Binding-site contacts:
Ligand atom C5 contacts residue ASN442 of chain 1.A at 3.7 Å.
Ligand atom C3 contacts residue ASN442 of chain 1.A at 3.8 Å.
Ligand atom O5 contacts residue ASN442 of chain 1.A at 2.4 Å (h-bond).
Ligand atom N2 contacts residue ASN442 of chain 1.A at 2.9 Å (h-bond).
Ligand atom C2 contacts residue ASN442 of chain 1.A at 2.5 Å.
Ligand atom O7 contacts residue ASN442 of chain 1.A at 3.7 Å.
Ligand atom C4 contacts residue ASN442 of chain 1.A at 4.2 Å.
Ligand atom C1 contacts residue ASN442 of chain 1.A at 1.5 Å.
Ligand atom C8 contacts residue LEU441 of chain 1.A at 4.0 Å (hydrophobic).
Ligand atom C7 contacts residue ASN442 of chain 1.A at 3.7 Å.
Ligand atom O7 contacts residue VAL443 of chain 1.A at 4.1 Å.
Ligand atom C8 contacts residue VAL443 of chain 1.A at 3.4 Å (hydrophobic).
Ligand atom C7 contacts residue VAL443 of chain 1.A at 4.0 Å (hydrophobic).

A protein and the small-molecule ligand that binds it are described below.
Small molecule (SMILES): CC(=O)N[C@@H]1[C@@H](O)[C@H](O)[C@@H](CO)O[C@H]1O

Sequence of chain 1.A:
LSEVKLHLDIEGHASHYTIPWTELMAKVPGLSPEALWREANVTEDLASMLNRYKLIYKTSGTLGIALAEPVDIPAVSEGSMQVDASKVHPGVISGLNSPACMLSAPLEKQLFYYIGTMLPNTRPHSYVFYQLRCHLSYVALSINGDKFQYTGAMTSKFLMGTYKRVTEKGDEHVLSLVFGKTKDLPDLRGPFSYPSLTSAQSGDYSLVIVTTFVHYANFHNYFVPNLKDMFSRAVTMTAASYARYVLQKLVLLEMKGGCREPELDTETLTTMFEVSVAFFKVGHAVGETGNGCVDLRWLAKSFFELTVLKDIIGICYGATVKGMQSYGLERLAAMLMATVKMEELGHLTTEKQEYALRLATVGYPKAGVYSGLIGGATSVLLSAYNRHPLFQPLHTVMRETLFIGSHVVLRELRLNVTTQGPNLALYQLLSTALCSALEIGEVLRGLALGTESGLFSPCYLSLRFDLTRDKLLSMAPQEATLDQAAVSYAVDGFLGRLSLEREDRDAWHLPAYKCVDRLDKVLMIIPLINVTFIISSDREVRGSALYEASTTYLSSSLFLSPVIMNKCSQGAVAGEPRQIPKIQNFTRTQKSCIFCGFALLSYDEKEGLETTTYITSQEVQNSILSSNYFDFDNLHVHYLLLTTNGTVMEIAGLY